The protein below binds the small molecule below.
Small molecule (SMILES): CC(=O)N[C@@H]1[C@@H](O)[C@H](O)[C@@H](CO)O[C@H]1O

Binding-site contacts:
Ligand atom N2 contacts residue ASN131 of chain 1.B at 2.9 Å (h-bond).
Ligand atom O6 contacts residue ASN178 of chain 1.B at 3.2 Å (h-bond).
Ligand atom C8 contacts residue ASN131 of chain 1.B at 4.3 Å.
Ligand atom C7 contacts residue LEU107 of chain 1.B at 3.8 Å (hydrophobic).
Ligand atom C5 contacts residue ASN155 of chain 1.B at 4.4 Å.
Ligand atom C7 contacts residue ASN131 of chain 1.B at 3.5 Å.
Ligand atom O6 contacts residue ASN131 of chain 1.B at 4.5 Å.
Ligand atom C5 contacts residue ASN131 of chain 1.B at 3.6 Å.
Ligand atom C6 contacts residue ASN178 of chain 1.B at 4.1 Å.
Ligand atom O7 contacts residue LEU107 of chain 1.B at 3.1 Å.
Ligand atom C2 contacts residue ASN131 of chain 1.B at 2.5 Å.
Ligand atom C4 contacts residue ASN131 of chain 1.B at 4.2 Å.
Ligand atom O5 contacts residue ASN131 of chain 1.B at 2.3 Å (h-bond).
Ligand atom C3 contacts residue ASN131 of chain 1.B at 3.8 Å.
Ligand atom C1 contacts residue ASN155 of chain 1.B at 3.9 Å.
Ligand atom O5 contacts residue ASN155 of chain 1.B at 3.7 Å.
Ligand atom O7 contacts residue ASN131 of chain 1.B at 3.7 Å.
Ligand atom C1 contacts residue ASN131 of chain 1.B at 1.4 Å.
Ligand atom C8 contacts residue LEU107 of chain 1.B at 3.9 Å (hydrophobic).
Ligand atom O6 contacts residue ASN155 of chain 1.B at 3.6 Å.

Sequence of chain 1.B:
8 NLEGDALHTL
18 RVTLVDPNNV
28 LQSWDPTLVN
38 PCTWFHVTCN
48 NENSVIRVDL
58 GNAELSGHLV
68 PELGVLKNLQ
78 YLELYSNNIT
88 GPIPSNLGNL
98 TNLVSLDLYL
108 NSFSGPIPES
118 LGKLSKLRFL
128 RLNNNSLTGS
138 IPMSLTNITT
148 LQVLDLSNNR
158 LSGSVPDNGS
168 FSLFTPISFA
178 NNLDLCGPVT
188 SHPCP